Sequence of chain 1.C:
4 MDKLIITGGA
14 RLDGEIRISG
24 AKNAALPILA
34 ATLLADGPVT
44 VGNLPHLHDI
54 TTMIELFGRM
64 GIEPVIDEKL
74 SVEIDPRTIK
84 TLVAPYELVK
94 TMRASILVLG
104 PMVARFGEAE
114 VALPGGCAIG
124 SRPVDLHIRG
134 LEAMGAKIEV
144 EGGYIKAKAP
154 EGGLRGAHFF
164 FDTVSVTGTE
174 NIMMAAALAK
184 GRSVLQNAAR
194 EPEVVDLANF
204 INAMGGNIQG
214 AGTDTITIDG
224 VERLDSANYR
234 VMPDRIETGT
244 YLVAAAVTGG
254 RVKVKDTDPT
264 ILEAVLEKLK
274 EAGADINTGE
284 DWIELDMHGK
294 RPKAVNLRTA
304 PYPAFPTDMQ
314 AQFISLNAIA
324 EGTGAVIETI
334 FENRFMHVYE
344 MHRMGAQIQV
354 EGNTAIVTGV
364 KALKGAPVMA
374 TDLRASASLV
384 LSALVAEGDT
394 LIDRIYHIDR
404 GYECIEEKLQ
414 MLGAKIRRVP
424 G

Binding-site contacts:
Ligand atom O1 contacts residue CYS120 of chain 1.C at 3.4 Å (h-bond).
Ligand atom P contacts residue MG1 of chain 1.R at 3.3 Å.
Ligand atom C2 contacts residue MG1 of chain 1.R at 3.8 Å.
Ligand atom O3P contacts residue ARG96 of chain 1.C at 3.8 Å.
Ligand atom O2 contacts residue CYS120 of chain 1.C at 2.3 Å (h-bond).
Ligand atom C1 contacts residue GLY119 of chain 1.C at 4.3 Å.
Ligand atom O2' contacts residue GLY119 of chain 1.C at 3.7 Å.
Ligand atom O2P contacts residue ARG403 of chain 1.C at 2.7 Å (salt-bridge).
Ligand atom O1 contacts residue ALA121 of chain 1.C at 3.2 Å (h-bond).
Ligand atom P contacts residue CYS120 of chain 1.C at 3.9 Å.
Ligand atom C1 contacts residue MG1 of chain 1.R at 2.8 Å.
Ligand atom O3P contacts residue MET95 of chain 1.C at 4.3 Å.
Ligand atom O2 contacts residue MG1 of chain 1.R at 3.9 Å.
Ligand atom O2P contacts residue MG1 of chain 1.R at 2.2 Å.
Ligand atom O3P contacts residue ARG403 of chain 1.C at 3.2 Å (salt-bridge).
Ligand atom O2' contacts residue MG1 of chain 1.R at 2.2 Å.
Ligand atom O1P contacts residue MG1 of chain 1.R at 3.6 Å.
Ligand atom O1P contacts residue MET95 of chain 1.C at 3.7 Å.
Ligand atom O2 contacts residue ARG96 of chain 1.C at 3.7 Å.
Ligand atom C3 contacts residue ILE122 of chain 1.C at 3.8 Å (hydrophobic).
Ligand atom C3 contacts residue LEU376 of chain 1.C at 4.2 Å (hydrophobic).
Ligand atom O2 contacts residue ARG125 of chain 1.C at 4.2 Å.
Ligand atom C3 contacts residue MG1 of chain 1.R at 4.2 Å.
Ligand atom P contacts residue MET95 of chain 1.C at 4.5 Å.
Ligand atom P contacts residue ARG96 of chain 1.C at 4.1 Å.
Ligand atom O2' contacts residue CYS120 of chain 1.C at 3.5 Å (h-bond).
Ligand atom O2P contacts residue THR94 of chain 1.C at 3.9 Å.
Ligand atom C1 contacts residue ALA121 of chain 1.C at 3.8 Å (hydrophobic).
Ligand atom C2 contacts residue ALA121 of chain 1.C at 4.2 Å (hydrophobic).
Ligand atom C1 contacts residue CYS120 of chain 1.C at 2.7 Å (hydrophobic).
Ligand atom P contacts residue ARG403 of chain 1.C at 3.9 Å.
Ligand atom C3 contacts residue CYS120 of chain 1.C at 2.8 Å (hydrophobic).
Ligand atom O1P contacts residue THR94 of chain 1.C at 4.3 Å.
Ligand atom O1P contacts residue ARG96 of chain 1.C at 3.0 Å (salt-bridge).
Ligand atom O1 contacts residue MG1 of chain 1.R at 3.3 Å.
Ligand atom C2 contacts residue CYS120 of chain 1.C at 1.7 Å (hydrophobic).

The protein below binds the small molecule below.
Small molecule (SMILES): C[C@@H](OP(=O)(O)O)C(=O)O